Sequence of chain 3.A:
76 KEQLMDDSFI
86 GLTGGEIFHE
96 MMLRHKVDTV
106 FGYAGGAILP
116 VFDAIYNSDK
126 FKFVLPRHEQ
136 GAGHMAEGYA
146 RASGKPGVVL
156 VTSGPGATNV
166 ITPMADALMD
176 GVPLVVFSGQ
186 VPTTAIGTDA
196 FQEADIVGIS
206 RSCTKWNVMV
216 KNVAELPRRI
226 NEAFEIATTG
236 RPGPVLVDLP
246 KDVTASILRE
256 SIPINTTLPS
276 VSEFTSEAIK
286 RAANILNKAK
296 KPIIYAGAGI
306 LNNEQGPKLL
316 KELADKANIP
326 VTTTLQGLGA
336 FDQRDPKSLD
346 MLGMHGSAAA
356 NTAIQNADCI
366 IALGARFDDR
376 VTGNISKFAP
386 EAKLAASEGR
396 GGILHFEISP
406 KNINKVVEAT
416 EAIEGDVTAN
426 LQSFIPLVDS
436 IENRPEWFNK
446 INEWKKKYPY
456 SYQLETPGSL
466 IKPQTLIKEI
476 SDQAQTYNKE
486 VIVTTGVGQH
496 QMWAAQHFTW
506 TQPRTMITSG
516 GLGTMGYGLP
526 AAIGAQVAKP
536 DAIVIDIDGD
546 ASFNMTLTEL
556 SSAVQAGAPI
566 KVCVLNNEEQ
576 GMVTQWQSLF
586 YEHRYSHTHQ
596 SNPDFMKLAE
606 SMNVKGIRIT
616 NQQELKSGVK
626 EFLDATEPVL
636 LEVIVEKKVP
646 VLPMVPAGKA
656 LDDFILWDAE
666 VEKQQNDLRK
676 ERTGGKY

Binding-site contacts:
Ligand atom O2B contacts residue GLY493 of chain 2.A at 3.5 Å.
Ligand atom PB contacts residue GLY576 of chain 2.A at 3.5 Å.
Ligand atom O1A contacts residue GLU574 of chain 2.A at 3.0 Å (salt-bridge).
Ligand atom O3B contacts residue ASN572 of chain 2.A at 3.0 Å (h-bond).
Ligand atom PA contacts residue MG1 of chain 2.D at 3.4 Å.
Ligand atom PB contacts residue MG1 of chain 2.D at 3.4 Å.
Ligand atom O3B contacts residue MG1 of chain 2.D at 2.3 Å.
Ligand atom N4' contacts residue GLN197 of chain 3.A at 3.1 Å (h-bond).
Ligand atom O7 contacts residue GLN575 of chain 2.A at 3.3 Å.
Ligand atom N4' contacts residue GLY518 of chain 2.A at 2.9 Å (h-bond).
Ligand atom N3' contacts residue MET520 of chain 2.A at 3.3 Å (h-bond).
Ligand atom CM4 contacts residue ALA109 of chain 3.A at 3.4 Å (hydrophobic).
Ligand atom O1A contacts residue ALA546 of chain 2.A at 3.0 Å (h-bond).
Ligand atom C6' contacts residue GLU134 of chain 3.A at 3.3 Å.
Ligand atom C7' contacts residue GLY110 of chain 3.A at 3.5 Å.
Ligand atom O1B contacts residue GLN494 of chain 2.A at 3.4 Å (h-bond).
Ligand atom CM2 contacts residue ASN164 of chain 3.A at 3.5 Å.
Ligand atom C4 contacts residue VAL578 of chain 2.A at 3.5 Å (hydrophobic).
Ligand atom O2B contacts residue GLY576 of chain 2.A at 3.3 Å (h-bond).
Ligand atom C4 contacts residue MET520 of chain 2.A at 3.4 Å (hydrophobic).
Ligand atom O2B contacts residue GLN494 of chain 2.A at 2.7 Å (h-bond).
Ligand atom C6 contacts residue GLN575 of chain 2.A at 3.5 Å.
Ligand atom O3A contacts residue HIS495 of chain 2.A at 3.1 Å (h-bond).
Ligand atom O3B contacts residue GLU574 of chain 2.A at 3.1 Å (salt-bridge).
Ligand atom C5' contacts residue MET520 of chain 2.A at 3.5 Å (hydrophobic).
Ligand atom N1' contacts residue GLU134 of chain 3.A at 2.6 Å (salt-bridge).
Ligand atom CM4 contacts residue VAL578 of chain 2.A at 3.5 Å (hydrophobic).
Ligand atom PB contacts residue GLN494 of chain 2.A at 3.5 Å.
Ligand atom O3B contacts residue GLY576 of chain 2.A at 2.8 Å (h-bond).
Ligand atom O1A contacts residue ASP545 of chain 2.A at 2.8 Å (salt-bridge).
Ligand atom O2B contacts residue MET577 of chain 2.A at 2.9 Å (h-bond).
Ligand atom O1A contacts residue MG1 of chain 2.D at 2.1 Å.
Ligand atom O1B contacts residue HIS495 of chain 2.A at 3.0 Å (h-bond).
Ligand atom CM4 contacts residue MET520 of chain 2.A at 3.5 Å (hydrophobic).
Ligand atom C4' contacts residue MET520 of chain 2.A at 3.5 Å (hydrophobic).
Ligand atom O2A contacts residue SER547 of chain 2.A at 2.7 Å (h-bond).
Ligand atom O2A contacts residue GLY544 of chain 2.A at 3.5 Å.
Ligand atom CM2 contacts residue GLU134 of chain 3.A at 3.5 Å.
Ligand atom C7 contacts residue VAL492 of chain 2.A at 3.2 Å (hydrophobic).
Ligand atom S1 contacts residue VAL492 of chain 2.A at 3.5 Å (h-bond).

The small molecule below binds the protein below.
Small molecule (SMILES): C/C(NCc1cnc(C)nc1N)=C(/S)CCO[P](=O)([O-])O[P](=O)([O-])O

Sequence of chain 2.A:
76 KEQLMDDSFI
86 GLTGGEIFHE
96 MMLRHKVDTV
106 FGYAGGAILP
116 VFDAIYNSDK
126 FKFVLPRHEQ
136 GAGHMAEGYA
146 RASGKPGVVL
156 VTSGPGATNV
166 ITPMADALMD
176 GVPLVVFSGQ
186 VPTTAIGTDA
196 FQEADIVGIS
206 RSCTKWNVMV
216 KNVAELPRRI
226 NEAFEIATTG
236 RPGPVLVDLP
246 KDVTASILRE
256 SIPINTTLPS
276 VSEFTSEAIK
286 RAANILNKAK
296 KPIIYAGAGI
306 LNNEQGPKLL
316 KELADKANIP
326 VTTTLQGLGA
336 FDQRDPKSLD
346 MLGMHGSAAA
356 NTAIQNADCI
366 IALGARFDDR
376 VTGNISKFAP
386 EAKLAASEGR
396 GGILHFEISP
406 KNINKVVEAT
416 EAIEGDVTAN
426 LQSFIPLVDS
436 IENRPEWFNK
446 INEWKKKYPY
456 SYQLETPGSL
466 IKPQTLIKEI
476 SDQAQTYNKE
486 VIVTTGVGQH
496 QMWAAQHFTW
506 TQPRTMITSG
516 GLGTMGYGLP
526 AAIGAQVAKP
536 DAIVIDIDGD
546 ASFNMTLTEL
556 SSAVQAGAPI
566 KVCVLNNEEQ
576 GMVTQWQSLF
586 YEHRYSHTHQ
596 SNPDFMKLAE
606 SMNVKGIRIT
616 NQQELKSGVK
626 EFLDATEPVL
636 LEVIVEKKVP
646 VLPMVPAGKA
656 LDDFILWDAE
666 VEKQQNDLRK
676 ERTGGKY